This small molecule binds to this protein.
Small molecule (SMILES): CC(=O)N[C@H]1[C@H](O[C@H]2[C@H](O)[C@@H](NC(C)=O)CO[C@@H]2CO)O[C@H](CO)[C@@H](O[C@@H]2O[C@H](CO[C@H]3O[C@H](CO)[C@@H](O)[C@H](O)[C@@H]3O)[C@@H](O)[C@H](O[C@H]3O[C@H](CO)[C@@H](O)[C@H](O)[C@@H]3O[C@H]3O[C@H](CO)[C@@H](O)[C@H](O)[C@@H]3O)[C@@H]2O)[C@@H]1O

Sequence of chain 1.A:
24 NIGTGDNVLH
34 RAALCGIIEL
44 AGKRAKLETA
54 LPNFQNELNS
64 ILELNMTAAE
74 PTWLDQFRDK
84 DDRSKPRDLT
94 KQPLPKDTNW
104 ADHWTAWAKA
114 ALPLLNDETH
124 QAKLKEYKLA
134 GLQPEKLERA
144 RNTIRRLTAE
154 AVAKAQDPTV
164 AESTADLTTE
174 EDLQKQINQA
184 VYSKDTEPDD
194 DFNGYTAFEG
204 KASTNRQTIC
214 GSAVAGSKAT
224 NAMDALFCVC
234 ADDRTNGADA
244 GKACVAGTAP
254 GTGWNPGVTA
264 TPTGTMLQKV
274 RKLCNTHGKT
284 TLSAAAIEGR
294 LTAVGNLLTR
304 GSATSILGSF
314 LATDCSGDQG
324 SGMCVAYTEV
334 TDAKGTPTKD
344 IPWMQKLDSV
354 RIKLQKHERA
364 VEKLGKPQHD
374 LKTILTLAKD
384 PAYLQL

Sequence of chain 3.A:
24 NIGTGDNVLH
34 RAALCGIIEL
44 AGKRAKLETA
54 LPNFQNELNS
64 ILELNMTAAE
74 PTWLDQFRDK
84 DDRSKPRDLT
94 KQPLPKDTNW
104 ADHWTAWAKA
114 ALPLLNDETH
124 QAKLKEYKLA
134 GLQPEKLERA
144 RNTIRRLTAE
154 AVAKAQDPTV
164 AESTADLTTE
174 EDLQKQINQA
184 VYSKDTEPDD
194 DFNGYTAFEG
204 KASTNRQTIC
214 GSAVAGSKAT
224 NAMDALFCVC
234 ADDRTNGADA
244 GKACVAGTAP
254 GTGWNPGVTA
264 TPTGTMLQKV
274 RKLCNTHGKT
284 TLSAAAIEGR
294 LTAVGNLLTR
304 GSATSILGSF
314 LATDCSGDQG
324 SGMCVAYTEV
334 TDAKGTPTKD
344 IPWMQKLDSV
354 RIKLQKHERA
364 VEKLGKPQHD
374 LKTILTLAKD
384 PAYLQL

Binding-site contacts:
Ligand atom O3 contacts residue THR101 of chain 3.A at 3.7 Å.
Ligand atom C1 contacts residue TRP103 of chain 3.A at 3.7 Å (hydrophobic).
Ligand atom C3 contacts residue THR101 of chain 3.A at 3.4 Å.
Ligand atom C2 contacts residue THR101 of chain 3.A at 3.7 Å.
Ligand atom O6 contacts residue TRP103 of chain 3.A at 3.6 Å.
Ligand atom O6 contacts residue THR101 of chain 3.A at 3.7 Å.
Ligand atom C5 contacts residue TRP110 of chain 3.A at 3.6 Å (hydrophobic).
Ligand atom C5 contacts residue ARG148 of chain 3.A at 3.8 Å.
Ligand atom O4 contacts residue TRP103 of chain 3.A at 3.3 Å (h-bond).
Ligand atom C8 contacts residue THR151 of chain 3.A at 3.6 Å.
Ligand atom O4 contacts residue ASP100 of chain 3.A at 2.8 Å (salt-bridge).
Ligand atom C1 contacts residue TRP76 of chain 3.A at 3.8 Å (hydrophobic).
Ligand atom C8 contacts residue TRP76 of chain 3.A at 3.6 Å (hydrophobic).
Ligand atom C1 contacts residue TRP103 of chain 3.A at 3.8 Å (hydrophobic).
Ligand atom O7 contacts residue ARG148 of chain 3.A at 3.1 Å (salt-bridge).
Ligand atom N2 contacts residue TRP76 of chain 3.A at 3.5 Å.
Ligand atom C3 contacts residue ASP100 of chain 3.A at 3.3 Å.
Ligand atom C6 contacts residue ASN102 of chain 3.A at 3.8 Å.
Ligand atom O6 contacts residue ASN102 of chain 3.A at 3.3 Å (h-bond).
Ligand atom O3 contacts residue PRO98 of chain 3.A at 3.4 Å.
Ligand atom O4 contacts residue ASN102 of chain 3.A at 3.8 Å.
Ligand atom O5 contacts residue TRP103 of chain 3.A at 3.2 Å (h-bond).
Ligand atom O6 contacts residue ARG148 of chain 3.A at 3.5 Å.
Ligand atom O4 contacts residue ARG148 of chain 3.A at 3.3 Å (salt-bridge).
Ligand atom C8 contacts residue VAL155 of chain 3.A at 3.7 Å (hydrophobic).
Ligand atom O3 contacts residue ASP100 of chain 3.A at 2.7 Å (salt-bridge).
Ligand atom C2 contacts residue ASP100 of chain 3.A at 3.5 Å.
Ligand atom N2 contacts residue ASN68 of chain 3.A at 3.0 Å (h-bond).
Ligand atom C2 contacts residue ASN102 of chain 3.A at 3.6 Å.
Ligand atom O3 contacts residue TRP110 of chain 3.A at 3.1 Å (h-bond).
Ligand atom O4 contacts residue ASN102 of chain 3.A at 3.5 Å.
Ligand atom C5 contacts residue ASN68 of chain 3.A at 3.6 Å.
Ligand atom O2 contacts residue TRP103 of chain 3.A at 3.2 Å (h-bond).
Ligand atom C2 contacts residue ASN68 of chain 3.A at 2.5 Å.
Ligand atom O2 contacts residue ASN102 of chain 3.A at 2.8 Å (h-bond).
Ligand atom O5 contacts residue ASN68 of chain 3.A at 2.3 Å (h-bond).
Ligand atom O2 contacts residue THR101 of chain 3.A at 3.5 Å.
Ligand atom C7 contacts residue ASN68 of chain 3.A at 3.7 Å.
Ligand atom C1 contacts residue ASN68 of chain 3.A at 1.4 Å.
Ligand atom O7 contacts residue TRP110 of chain 3.A at 3.1 Å (h-bond).